Sequence of chain 1.G:
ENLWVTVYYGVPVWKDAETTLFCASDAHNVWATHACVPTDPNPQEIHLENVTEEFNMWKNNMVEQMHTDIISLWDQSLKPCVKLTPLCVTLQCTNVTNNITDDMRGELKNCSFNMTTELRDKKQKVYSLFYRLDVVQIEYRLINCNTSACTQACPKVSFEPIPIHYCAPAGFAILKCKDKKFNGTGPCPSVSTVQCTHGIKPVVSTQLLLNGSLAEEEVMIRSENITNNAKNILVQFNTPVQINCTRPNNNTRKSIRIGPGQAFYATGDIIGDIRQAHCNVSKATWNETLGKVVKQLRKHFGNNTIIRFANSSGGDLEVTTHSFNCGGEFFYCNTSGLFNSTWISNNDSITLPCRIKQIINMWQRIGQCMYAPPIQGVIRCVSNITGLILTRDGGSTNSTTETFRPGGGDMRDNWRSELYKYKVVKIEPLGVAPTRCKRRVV

Binding-site contacts:
Ligand atom C1 contacts residue THR206 of chain 1.G at 3.6 Å.
Ligand atom C1 contacts residue ASN204 of chain 1.G at 1.4 Å.
Ligand atom C3 contacts residue ASN204 of chain 1.G at 3.8 Å.
Ligand atom O5 contacts residue THR206 of chain 1.G at 3.6 Å.
Ligand atom C4 contacts residue ASN204 of chain 1.G at 4.2 Å.
Ligand atom C7 contacts residue ASN204 of chain 1.G at 3.5 Å.
Ligand atom C8 contacts residue ASN204 of chain 1.G at 4.3 Å.
Ligand atom O7 contacts residue ASN204 of chain 1.G at 3.3 Å.
Ligand atom C8 contacts residue LYS202 of chain 1.G at 3.9 Å.
Ligand atom O5 contacts residue ASN204 of chain 1.G at 2.3 Å (h-bond).
Ligand atom C5 contacts residue ASN204 of chain 1.G at 3.6 Å.
Ligand atom N2 contacts residue ASN204 of chain 1.G at 2.9 Å (h-bond).
Ligand atom C2 contacts residue ASN204 of chain 1.G at 2.4 Å.

The small molecule below binds the protein below.
Small molecule (SMILES): CC(=O)N[C@@H]1[C@@H](O)[C@H](O)[C@@H](CO)O[C@H]1O